The small molecule below binds the protein below.
Small molecule (SMILES): CC(C)C[C@H](NC(=O)[C@@H]1CCCN1C(=O)[C@H](CCCCN)NC(=O)C[C@@H]1O[C@@H](C)[C@@H](O)[C@@H](O)[C@@H]1O)C(N)=O

Sequence of chain 1.C:
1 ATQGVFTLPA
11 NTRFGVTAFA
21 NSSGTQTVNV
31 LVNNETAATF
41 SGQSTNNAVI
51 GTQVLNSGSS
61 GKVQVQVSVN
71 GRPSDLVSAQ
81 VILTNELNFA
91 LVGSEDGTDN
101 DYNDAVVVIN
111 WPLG

Binding-site contacts:
Ligand atom C6 contacts residue SER23 of chain 1.D at 3.5 Å.
Ligand atom C3 contacts residue CA1 of chain 1.O at 3.4 Å.
Ligand atom C2 contacts residue CA1 of chain 1.O at 3.7 Å.
Ligand atom O2 contacts residue GLY97 of chain 1.D at 3.9 Å.
Ligand atom C3 contacts residue CA1 of chain 1.N at 3.4 Å.
Ligand atom C4 contacts residue CA1 of chain 1.O at 3.4 Å.
Ligand atom O2 contacts residue ASP104 of chain 1.D at 3.3 Å (salt-bridge).
Ligand atom O3 contacts residue ASP101 of chain 1.D at 2.8 Å (salt-bridge).
Ligand atom O5 contacts residue SER22 of chain 1.D at 3.5 Å (h-bond).
Ligand atom C2 contacts residue CA1 of chain 1.N at 3.3 Å.
Ligand atom O3 contacts residue ASP99 of chain 1.D at 2.4 Å (salt-bridge).
Ligand atom C6 contacts residue THR45 of chain 1.D at 4.0 Å.
Ligand atom O4 contacts residue ASN21 of chain 1.D at 3.1 Å (h-bond).
Ligand atom C2 contacts residue SER22 of chain 1.D at 3.6 Å.
Ligand atom C4 contacts residue ASP99 of chain 1.D at 3.9 Å.
Ligand atom O3 contacts residue CA1 of chain 1.O at 2.6 Å.
Ligand atom O2 contacts residue GLU95 of chain 1.D at 3.5 Å (salt-bridge).
Ligand atom C1 contacts residue ASP96 of chain 1.D at 3.7 Å.
Ligand atom O3 contacts residue ASP104 of chain 1.D at 3.3 Å (salt-bridge).
Ligand atom C2 contacts residue ASP96 of chain 1.D at 3.4 Å.
Ligand atom O4 contacts residue ASP101 of chain 1.D at 4.1 Å.
Ligand atom C1 contacts residue SER23 of chain 1.D at 3.7 Å.
Ligand atom C3 contacts residue ASP101 of chain 1.D at 4.1 Å.
Ligand atom O2 contacts residue ASP96 of chain 1.D at 2.5 Å (salt-bridge).
Ligand atom O3 contacts residue CA1 of chain 1.N at 2.6 Å.
Ligand atom O2 contacts residue ASP99 of chain 1.D at 3.8 Å.
Ligand atom C4 contacts residue GLY114 of chain 1.C at 3.3 Å.
Ligand atom C2 contacts residue ASP104 of chain 1.D at 3.2 Å.
Ligand atom C3 contacts residue ASP99 of chain 1.D at 3.1 Å.
Ligand atom O4 contacts residue GLY114 of chain 1.C at 2.5 Å (h-bond).
Ligand atom C5 contacts residue GLY114 of chain 1.C at 4.0 Å.
Ligand atom C3 contacts residue ASP104 of chain 1.D at 3.9 Å.
Ligand atom O4 contacts residue SER22 of chain 1.D at 3.4 Å.
Ligand atom C1 contacts residue SER22 of chain 1.D at 3.3 Å.
Ligand atom C5 contacts residue SER23 of chain 1.D at 3.8 Å.
Ligand atom O4 contacts residue ASP104 of chain 1.D at 3.9 Å.
Ligand atom O2 contacts residue CA1 of chain 1.N at 2.6 Å.
Ligand atom O5 contacts residue SER23 of chain 1.D at 2.8 Å (h-bond).
Ligand atom C6 contacts residue GLY114 of chain 1.C at 3.5 Å.
Ligand atom O4 contacts residue CA1 of chain 1.O at 2.5 Å.

Sequence of chain 1.D:
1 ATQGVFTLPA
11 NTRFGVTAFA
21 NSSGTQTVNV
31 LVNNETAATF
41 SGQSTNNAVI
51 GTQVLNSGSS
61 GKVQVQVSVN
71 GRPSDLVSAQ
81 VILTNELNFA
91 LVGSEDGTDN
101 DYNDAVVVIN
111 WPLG